A protein and the small-molecule ligand that binds it are described below.
Small molecule (SMILES): CC(=O)N[C@@H]1[C@@H](O)[C@H](O)[C@@H](CO)O[C@H]1O

Sequence of chain 1.D:
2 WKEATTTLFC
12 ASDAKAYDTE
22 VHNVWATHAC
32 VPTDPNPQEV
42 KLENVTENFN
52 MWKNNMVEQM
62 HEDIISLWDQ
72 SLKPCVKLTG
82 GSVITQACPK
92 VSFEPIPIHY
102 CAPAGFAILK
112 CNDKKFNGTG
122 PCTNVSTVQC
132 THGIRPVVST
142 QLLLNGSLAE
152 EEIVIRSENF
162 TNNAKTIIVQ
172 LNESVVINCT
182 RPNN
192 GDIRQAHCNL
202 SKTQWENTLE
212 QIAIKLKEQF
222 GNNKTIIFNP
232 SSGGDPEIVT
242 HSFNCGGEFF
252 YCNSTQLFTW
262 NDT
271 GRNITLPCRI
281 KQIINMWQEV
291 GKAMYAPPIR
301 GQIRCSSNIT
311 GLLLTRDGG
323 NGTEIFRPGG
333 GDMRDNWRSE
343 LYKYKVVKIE

Binding-site contacts:
Ligand atom O7 contacts residue ASN254 of chain 1.D at 3.7 Å.
Ligand atom C3 contacts residue ASN254 of chain 1.D at 3.9 Å.
Ligand atom C2 contacts residue ASN254 of chain 1.D at 2.6 Å.
Ligand atom C4 contacts residue THR256 of chain 1.D at 4.3 Å.
Ligand atom C5 contacts residue THR256 of chain 1.D at 3.7 Å.
Ligand atom C2 contacts residue THR256 of chain 1.D at 3.8 Å.
Ligand atom C4 contacts residue ASN254 of chain 1.D at 4.3 Å.
Ligand atom O6 contacts residue ASN254 of chain 1.D at 3.3 Å (h-bond).
Ligand atom C1 contacts residue ASN254 of chain 1.D at 1.4 Å.
Ligand atom N2 contacts residue ASN254 of chain 1.D at 3.0 Å (h-bond).
Ligand atom O6 contacts residue THR256 of chain 1.D at 3.7 Å.
Ligand atom C7 contacts residue ASN254 of chain 1.D at 3.8 Å.
Ligand atom O6 contacts residue VAL240 of chain 1.D at 4.1 Å.
Ligand atom C6 contacts residue ASN254 of chain 1.D at 4.1 Å.
Ligand atom O5 contacts residue THR256 of chain 1.D at 2.6 Å (h-bond).
Ligand atom C6 contacts residue THR256 of chain 1.D at 3.9 Å.
Ligand atom C5 contacts residue ASN254 of chain 1.D at 3.6 Å.
Ligand atom O5 contacts residue ASN254 of chain 1.D at 2.4 Å (h-bond).
Ligand atom C1 contacts residue THR256 of chain 1.D at 3.3 Å.